This small molecule binds to this protein.
Small molecule (SMILES): CC(C)CCC[C@@H](C)[C@H]1CC[C@H]2[C@@H]3CC=C4C[C@@H](OC(=O)CCC(=O)O)CC[C@]4(C)[C@H]3CC[C@]12C

Sequence of chain 1.D:
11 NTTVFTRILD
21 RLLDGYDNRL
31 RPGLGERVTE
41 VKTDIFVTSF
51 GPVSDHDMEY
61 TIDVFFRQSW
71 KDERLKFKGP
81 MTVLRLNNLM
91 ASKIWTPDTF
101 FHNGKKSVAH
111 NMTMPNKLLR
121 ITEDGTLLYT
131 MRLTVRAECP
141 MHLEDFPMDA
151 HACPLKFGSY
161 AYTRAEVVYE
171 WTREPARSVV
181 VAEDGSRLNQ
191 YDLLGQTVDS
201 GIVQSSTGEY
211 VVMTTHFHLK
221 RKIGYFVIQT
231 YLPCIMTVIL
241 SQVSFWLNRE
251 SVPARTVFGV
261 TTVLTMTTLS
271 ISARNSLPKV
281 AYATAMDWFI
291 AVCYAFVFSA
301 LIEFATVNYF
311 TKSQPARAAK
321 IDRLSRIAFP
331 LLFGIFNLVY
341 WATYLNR

Sequence of chain 1.C:
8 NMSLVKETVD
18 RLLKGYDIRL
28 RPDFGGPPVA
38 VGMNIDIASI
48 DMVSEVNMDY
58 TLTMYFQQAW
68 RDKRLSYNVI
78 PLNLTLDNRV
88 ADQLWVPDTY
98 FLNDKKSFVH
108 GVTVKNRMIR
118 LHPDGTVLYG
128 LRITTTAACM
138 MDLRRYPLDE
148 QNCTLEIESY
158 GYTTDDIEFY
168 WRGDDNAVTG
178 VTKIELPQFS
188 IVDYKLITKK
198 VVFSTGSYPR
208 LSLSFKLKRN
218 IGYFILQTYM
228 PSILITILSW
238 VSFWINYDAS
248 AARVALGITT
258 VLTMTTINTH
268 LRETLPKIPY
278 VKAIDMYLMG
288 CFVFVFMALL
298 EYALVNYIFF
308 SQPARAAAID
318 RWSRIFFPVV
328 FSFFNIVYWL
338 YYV

Binding-site contacts:
Ligand atom CBB contacts residue MET286 of chain 1.C at 4.1 Å (hydrophobic).
Ligand atom CAI contacts residue VAL227 of chain 1.D at 4.1 Å (hydrophobic).
Ligand atom CAI contacts residue Y011 of chain 1.DA at 4.0 Å.
Ligand atom OAW contacts residue GLY224 of chain 1.D at 3.7 Å.
Ligand atom CBC contacts residue GLY224 of chain 1.D at 4.5 Å.
Ligand atom CAV contacts residue GLY224 of chain 1.D at 4.3 Å.
Ligand atom CAK contacts residue Y011 of chain 1.DA at 4.0 Å.
Ligand atom CAD contacts residue VAL278 of chain 1.C at 4.4 Å (hydrophobic).
Ligand atom CAD contacts residue ILE228 of chain 1.D at 3.4 Å (hydrophobic).
Ligand atom CAZ contacts residue VAL227 of chain 1.D at 4.2 Å (hydrophobic).
Ligand atom CAV contacts residue VAL227 of chain 1.D at 4.3 Å (hydrophobic).
Ligand atom CAD contacts residue VAL227 of chain 1.D at 4.1 Å (hydrophobic).
Ligand atom CAE contacts residue LEU232 of chain 1.D at 3.6 Å (hydrophobic).
Ligand atom CAE contacts residue ILE228 of chain 1.D at 4.4 Å (hydrophobic).